A protein and the small-molecule ligand that binds it are described below.
Small molecule (SMILES): CC(=O)N[C@H]1[C@@H]2O[C@H]3[C@H](O)[C@@H](NC(C)=O)[C@@H](O[C@@H]([C@@H]1O)[C@@H](CO)O2)O[C@@H]3CO

Binding-site contacts:
Ligand atom C8 contacts residue ASN44 of chain 1.A at 4.3 Å.
Ligand atom O5 contacts residue ASN44 of chain 1.A at 2.3 Å (h-bond).
Ligand atom C8 contacts residue THR43 of chain 1.A at 3.9 Å.
Ligand atom C3 contacts residue ASN44 of chain 1.A at 3.8 Å.
Ligand atom C2 contacts residue ASN44 of chain 1.A at 2.4 Å.
Ligand atom O7 contacts residue ASN44 of chain 1.A at 3.1 Å (h-bond).
Ligand atom C1 contacts residue ASN44 of chain 1.A at 1.4 Å.
Ligand atom C7 contacts residue ASN44 of chain 1.A at 3.2 Å.
Ligand atom C4 contacts residue ASN44 of chain 1.A at 4.2 Å.
Ligand atom C5 contacts residue ASN44 of chain 1.A at 3.6 Å.
Ligand atom C8 contacts residue HIS42 of chain 1.A at 3.3 Å.
Ligand atom N2 contacts residue ASN44 of chain 1.A at 2.9 Å (h-bond).

Sequence of chain 1.A:
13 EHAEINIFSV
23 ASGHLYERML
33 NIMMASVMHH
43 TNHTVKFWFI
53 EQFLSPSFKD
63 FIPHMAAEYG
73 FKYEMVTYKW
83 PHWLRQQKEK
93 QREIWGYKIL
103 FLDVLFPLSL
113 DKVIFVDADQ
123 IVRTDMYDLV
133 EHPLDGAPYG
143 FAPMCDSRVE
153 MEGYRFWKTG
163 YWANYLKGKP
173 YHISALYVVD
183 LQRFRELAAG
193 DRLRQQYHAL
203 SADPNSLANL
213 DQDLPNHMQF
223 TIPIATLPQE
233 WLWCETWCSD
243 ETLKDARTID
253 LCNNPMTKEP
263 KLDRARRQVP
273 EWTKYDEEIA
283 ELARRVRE